Sequence of chain 1.A:
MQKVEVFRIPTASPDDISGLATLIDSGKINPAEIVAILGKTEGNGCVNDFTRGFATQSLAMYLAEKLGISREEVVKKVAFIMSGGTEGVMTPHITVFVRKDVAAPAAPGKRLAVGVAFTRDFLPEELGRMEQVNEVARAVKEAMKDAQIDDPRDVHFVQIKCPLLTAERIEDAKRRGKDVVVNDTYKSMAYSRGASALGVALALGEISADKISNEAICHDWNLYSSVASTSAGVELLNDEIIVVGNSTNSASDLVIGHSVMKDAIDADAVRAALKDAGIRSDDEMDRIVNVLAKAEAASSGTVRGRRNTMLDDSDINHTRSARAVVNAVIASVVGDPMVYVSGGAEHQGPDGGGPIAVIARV

A small-molecule ligand and the protein it binds are described below.
Small molecule (SMILES): OCCCO

Binding-site contacts:
Ligand atom C2 contacts residue SER282 of chain 1.A at 4.4 Å.
Ligand atom C3 contacts residue ILE280 of chain 1.A at 3.4 Å (hydrophobic).
Ligand atom O3 contacts residue LEU275 of chain 1.A at 3.9 Å.
Ligand atom C1 contacts residue ASP283 of chain 1.A at 3.6 Å.
Ligand atom C2 contacts residue LEU275 of chain 1.A at 4.1 Å (hydrophobic).
Ligand atom C3 contacts residue SER282 of chain 1.A at 3.6 Å.
Ligand atom C3 contacts residue ARG281 of chain 1.A at 3.5 Å.
Ligand atom O3 contacts residue ARG272 of chain 1.A at 3.4 Å (salt-bridge).
Ligand atom C1 contacts residue ARG272 of chain 1.A at 3.7 Å.
Ligand atom O3 contacts residue LYS276 of chain 1.A at 3.9 Å.
Ligand atom O3 contacts residue ARG281 of chain 1.A at 4.1 Å.
Ligand atom O3 contacts residue ILE280 of chain 1.A at 2.9 Å (h-bond).
Ligand atom C2 contacts residue ARG272 of chain 1.A at 4.1 Å.
Ligand atom O1 contacts residue ARG272 of chain 1.A at 3.4 Å.
Ligand atom O1 contacts residue VAL334 of chain 1.A at 4.5 Å.
Ligand atom O1 contacts residue ASP283 of chain 1.A at 3.0 Å (salt-bridge).
Ligand atom O1 contacts residue MET286 of chain 1.A at 4.5 Å.
Ligand atom C2 contacts residue ASP283 of chain 1.A at 4.1 Å.